The small molecule below binds the protein below.
Small molecule (SMILES): CC(C)C[C@@H](C=O)NC(=O)[C@H](CC(C)C)NC(=O)[C@H](Cc1ccc(O)cc1)NC(=O)[C@H](CCCN=C(N)N)NC(=O)[C@H](CC(C)C)NC(=O)[C@H](CC(C)C)NC(=O)[C@H](CCC(N)=O)NC(=O)[C@@H](N)CC1=NC=NC1

Binding-site contacts:
Ligand atom CD2 contacts residue THR90 of chain 1.A at 3.4 Å.
Ligand atom CG contacts residue GLU264 of chain 1.A at 3.3 Å.
Ligand atom CG contacts residue THR90 of chain 1.A at 3.8 Å.
Ligand atom CD2 contacts residue GLU264 of chain 1.A at 3.5 Å.
Ligand atom CD2 contacts residue GLN107 of chain 1.A at 3.8 Å.
Ligand atom CB contacts residue VAL108 of chain 1.A at 3.7 Å (hydrophobic).
Ligand atom CG contacts residue VAL108 of chain 1.A at 3.4 Å (hydrophobic).
Ligand atom NH2 contacts residue ASN105 of chain 1.A at 3.3 Å (h-bond).
Ligand atom NE2 contacts residue LYS112 of chain 1.A at 3.2 Å (salt-bridge).
Ligand atom CB contacts residue LEU104 of chain 1.A at 3.6 Å (hydrophobic).
Ligand atom NE contacts residue LEU104 of chain 1.A at 3.5 Å.
Ligand atom C contacts residue GLU264 of chain 1.A at 3.0 Å.
Ligand atom CA contacts residue GLU264 of chain 1.A at 2.9 Å.
Ligand atom CB contacts residue GLU264 of chain 1.A at 3.2 Å.
Ligand atom NH1 contacts residue LEU104 of chain 1.A at 3.3 Å.
Ligand atom CA contacts residue GLU264 of chain 1.A at 3.3 Å.
Ligand atom O contacts residue LYS94 of chain 1.A at 3.7 Å.
Ligand atom CD1 contacts residue LEU261 of chain 1.A at 3.6 Å (hydrophobic).
Ligand atom CD1 contacts residue GLU264 of chain 1.A at 3.7 Å.
Ligand atom CG contacts residue LEU111 of chain 1.A at 3.7 Å (hydrophobic).
Ligand atom CG contacts residue VAL108 of chain 1.A at 3.9 Å (hydrophobic).
Ligand atom CD2 contacts residue LYS112 of chain 1.A at 3.7 Å.
Ligand atom C contacts residue THR90 of chain 1.A at 3.9 Å.
Ligand atom NE2 contacts residue GLU264 of chain 1.A at 3.8 Å.
Ligand atom CZ contacts residue LEU104 of chain 1.A at 3.1 Å (hydrophobic).
Ligand atom CG contacts residue LEU104 of chain 1.A at 3.5 Å (hydrophobic).
Ligand atom NH2 contacts residue LEU104 of chain 1.A at 3.4 Å.
Ligand atom N contacts residue GLU264 of chain 1.A at 3.3 Å (salt-bridge).
Ligand atom N contacts residue GLU264 of chain 1.A at 2.6 Å (salt-bridge).
Ligand atom CB contacts residue GLU264 of chain 1.A at 3.1 Å.
Ligand atom CB contacts residue THR90 of chain 1.A at 3.7 Å.
Ligand atom C contacts residue GLU264 of chain 1.A at 3.7 Å.
Ligand atom O contacts residue THR90 of chain 1.A at 3.8 Å.
Ligand atom CD1 contacts residue LEU111 of chain 1.A at 3.5 Å (hydrophobic).
Ligand atom CD1 contacts residue LYS112 of chain 1.A at 3.8 Å.
Ligand atom CD2 contacts residue LEU111 of chain 1.A at 3.3 Å (hydrophobic).
Ligand atom CD1 contacts residue GLN107 of chain 1.A at 3.7 Å.
Ligand atom O contacts residue GLU264 of chain 1.A at 3.5 Å (salt-bridge).
Ligand atom CD1 contacts residue VAL108 of chain 1.A at 3.8 Å (hydrophobic).
Ligand atom CD1 contacts residue PRO260 of chain 1.A at 3.7 Å (hydrophobic).

Sequence of chain 1.A:
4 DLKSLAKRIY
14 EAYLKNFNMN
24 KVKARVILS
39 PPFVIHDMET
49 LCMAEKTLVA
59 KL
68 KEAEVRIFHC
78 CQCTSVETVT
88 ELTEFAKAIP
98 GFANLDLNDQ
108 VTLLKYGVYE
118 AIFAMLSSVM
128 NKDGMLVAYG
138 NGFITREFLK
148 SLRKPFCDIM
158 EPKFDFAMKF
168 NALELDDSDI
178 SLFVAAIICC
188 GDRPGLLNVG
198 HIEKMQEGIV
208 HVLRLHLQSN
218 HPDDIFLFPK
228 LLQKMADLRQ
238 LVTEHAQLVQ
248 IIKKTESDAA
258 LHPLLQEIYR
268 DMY